A protein and the small-molecule ligand that binds it are described below.
Small molecule (SMILES): CC(=O)N[C@@H]1[C@@H](O)[C@H](O)[C@@H](CO)O[C@H]1O

Binding-site contacts:
Ligand atom C5 contacts residue ASN154 of chain 3.D at 3.7 Å.
Ligand atom O7 contacts residue ASP150 of chain 3.D at 3.2 Å.
Ligand atom C7 contacts residue ASN154 of chain 3.D at 3.6 Å.
Ligand atom N2 contacts residue ASN154 of chain 3.D at 2.9 Å (h-bond).
Ligand atom C1 contacts residue ASN154 of chain 3.D at 1.4 Å.
Ligand atom O7 contacts residue ASN154 of chain 3.D at 3.9 Å.
Ligand atom C8 contacts residue ASP150 of chain 3.D at 4.1 Å.
Ligand atom C2 contacts residue ASN154 of chain 3.D at 2.5 Å.
Ligand atom C8 contacts residue ASN147 of chain 3.D at 4.0 Å.
Ligand atom C1 contacts residue ASP150 of chain 3.D at 4.3 Å.
Ligand atom C3 contacts residue ASN154 of chain 3.D at 3.8 Å.
Ligand atom C4 contacts residue ASN154 of chain 3.D at 4.2 Å.
Ligand atom O5 contacts residue ASN154 of chain 3.D at 2.4 Å (h-bond).
Ligand atom C7 contacts residue ASP150 of chain 3.D at 4.0 Å.
Ligand atom C8 contacts residue THR151 of chain 3.D at 3.7 Å.

Sequence of chain 3.D:
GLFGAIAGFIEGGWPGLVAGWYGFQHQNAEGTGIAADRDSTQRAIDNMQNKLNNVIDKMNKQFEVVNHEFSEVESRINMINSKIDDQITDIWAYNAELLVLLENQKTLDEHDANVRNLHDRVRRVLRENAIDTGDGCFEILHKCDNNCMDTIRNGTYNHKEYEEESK